Binding-site contacts:
Ligand atom CB contacts residue TYR62 of chain 1.C at 3.5 Å (hydrophobic).
Ligand atom C contacts residue GLU108 of chain 1.C at 3.7 Å.
Ligand atom O contacts residue TYR62 of chain 1.C at 3.6 Å.
Ligand atom CG contacts residue ARG107 of chain 1.C at 3.5 Å.
Ligand atom O contacts residue HIS61 of chain 1.C at 2.9 Å (h-bond).
Ligand atom C contacts residue ILE110 of chain 1.C at 3.7 Å (hydrophobic).
Ligand atom O contacts residue SER60 of chain 1.C at 3.2 Å.
Ligand atom N contacts residue GLU108 of chain 1.C at 2.8 Å (salt-bridge).
Ligand atom C contacts residue HIS61 of chain 1.C at 3.6 Å.
Ligand atom O contacts residue ASP59 of chain 1.C at 3.6 Å (salt-bridge).
Ligand atom O contacts residue ILE110 of chain 1.C at 3.0 Å (h-bond).
Ligand atom O contacts residue THR111 of chain 1.C at 3.3 Å.
Ligand atom OD1 contacts residue ILE110 of chain 1.C at 3.7 Å.
Ligand atom CB contacts residue ARG107 of chain 1.C at 3.1 Å.
Ligand atom ND2 contacts residue ARG107 of chain 1.C at 3.0 Å (salt-bridge).
Ligand atom CD1 contacts residue PHE49 of chain 1.C at 3.5 Å (hydrophobic).
Ligand atom CB contacts residue PHE49 of chain 1.C at 3.6 Å (hydrophobic).
Ligand atom N contacts residue HIS61 of chain 1.C at 2.9 Å (h-bond).
Ligand atom CA contacts residue PRO112 of chain 1.C at 3.4 Å (hydrophobic).
Ligand atom N contacts residue PRO112 of chain 1.C at 2.7 Å (h-bond).
Ligand atom N contacts residue ILE110 of chain 1.C at 3.1 Å (h-bond).
Ligand atom O contacts residue PRO112 of chain 1.C at 3.2 Å.
Ligand atom O contacts residue PHE109 of chain 1.C at 3.3 Å.
Ligand atom CA contacts residue HIS61 of chain 1.C at 3.2 Å.
Ligand atom CA contacts residue GLU108 of chain 1.C at 3.7 Å.
Ligand atom CD contacts residue ILE110 of chain 1.C at 3.6 Å (hydrophobic).
Ligand atom CB contacts residue ARG47 of chain 1.C at 3.6 Å.
Ligand atom CG1 contacts residue ILE110 of chain 1.C at 3.7 Å (hydrophobic).
Ligand atom CG2 contacts residue ARG47 of chain 1.C at 3.6 Å.
Ligand atom CD1 contacts residue ARG47 of chain 1.C at 3.7 Å.
Ligand atom C contacts residue HIS61 of chain 1.C at 3.5 Å.
Ligand atom CA contacts residue ILE110 of chain 1.C at 3.2 Å (hydrophobic).
Ligand atom C contacts residue PHE109 of chain 1.C at 3.7 Å (hydrophobic).
Ligand atom CB contacts residue HIS61 of chain 1.C at 3.7 Å.
Ligand atom CG contacts residue ILE110 of chain 1.C at 3.8 Å (hydrophobic).
Ligand atom CB contacts residue GLU108 of chain 1.C at 3.3 Å.
Ligand atom CB contacts residue ILE110 of chain 1.C at 3.6 Å (hydrophobic).
Ligand atom CD1 contacts residue ARG107 of chain 1.C at 3.8 Å.
Ligand atom CA contacts residue GLU108 of chain 1.C at 3.6 Å.
Ligand atom O contacts residue PRO112 of chain 1.C at 3.8 Å.

Sequence of chain 1.C:
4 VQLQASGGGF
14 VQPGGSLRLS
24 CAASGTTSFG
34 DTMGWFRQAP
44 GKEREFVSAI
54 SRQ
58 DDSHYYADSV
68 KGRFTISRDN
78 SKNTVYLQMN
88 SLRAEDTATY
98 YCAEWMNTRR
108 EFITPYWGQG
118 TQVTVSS

A protein and the small-molecule ligand that binds it are described below.
Small molecule (SMILES): CC[C@H](C)[C@H](NC(=O)[C@@H]1CCCN1C(=O)[C@H](CCCCN)NC(=O)CN)C(=O)N1CCC[C@H]1C(=O)N[C@@H](CC(N)=O)C(=O)N1CCC[C@H]1C(=O)N[C@@H](CC(C)C)C(=O)N[C@@H](CC(C)C)C(=O)NCC(=O)N[C@@H](CC(C)C)C(=O)N[C@@H](CC(=O)O)C(=O)N[C@@H](CO)C(=O)N[C@H](C=O)[C@@H](C)O